Sequence of chain 2.B:
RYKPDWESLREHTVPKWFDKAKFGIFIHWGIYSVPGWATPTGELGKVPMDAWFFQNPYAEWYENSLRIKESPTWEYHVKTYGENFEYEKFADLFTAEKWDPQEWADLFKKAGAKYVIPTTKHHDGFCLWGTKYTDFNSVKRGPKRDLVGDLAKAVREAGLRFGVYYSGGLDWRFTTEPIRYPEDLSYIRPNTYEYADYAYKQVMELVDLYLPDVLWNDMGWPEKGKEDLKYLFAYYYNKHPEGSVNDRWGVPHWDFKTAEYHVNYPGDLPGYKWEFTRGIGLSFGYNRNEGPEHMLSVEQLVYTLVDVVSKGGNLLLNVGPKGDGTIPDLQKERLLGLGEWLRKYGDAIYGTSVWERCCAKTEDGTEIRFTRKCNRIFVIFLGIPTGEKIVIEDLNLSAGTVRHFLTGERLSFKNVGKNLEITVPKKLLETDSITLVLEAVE

Binding-site contacts:
Ligand atom OAD contacts residue HIS34 of chain 2.B at 2.8 Å (h-bond).
Ligand atom OAC contacts residue MET225 of chain 2.B at 3.4 Å (h-bond).
Ligand atom CAG contacts residue ARG254 of chain 2.B at 3.8 Å.
Ligand atom OAF contacts residue HIS129 of chain 2.B at 3.5 Å (h-bond).
Ligand atom CAJ contacts residue ARG254 of chain 2.B at 3.4 Å.
Ligand atom OAF contacts residue GLU66 of chain 2.B at 2.8 Å (salt-bridge).
Ligand atom OAE contacts residue TRP67 of chain 2.B at 2.8 Å (h-bond).
Ligand atom OAD contacts residue TYR171 of chain 2.B at 3.4 Å (h-bond).
Ligand atom NAI contacts residue ARG254 of chain 2.B at 3.5 Å (salt-bridge).
Ligand atom CAN contacts residue ASP224 of chain 2.B at 3.5 Å.
Ligand atom NAH contacts residue ARG254 of chain 2.B at 3.3 Å (salt-bridge).
Ligand atom NAI contacts residue ASP224 of chain 2.B at 2.9 Å (salt-bridge).
Ligand atom CAB contacts residue HIS34 of chain 2.B at 3.8 Å.
Ligand atom CAN contacts residue TRP67 of chain 2.B at 3.7 Å (hydrophobic).
Ligand atom CAK contacts residue PHE290 of chain 2.B at 3.7 Å (hydrophobic).
Ligand atom CAM contacts residue PHE290 of chain 2.B at 3.7 Å (hydrophobic).
Ligand atom CAA contacts residue GLU266 of chain 2.B at 3.6 Å.
Ligand atom CAB contacts residue PHE290 of chain 2.B at 3.5 Å (hydrophobic).
Ligand atom CAM contacts residue GLU66 of chain 2.B at 3.8 Å.
Ligand atom CAL contacts residue ASP224 of chain 2.B at 3.4 Å.
Ligand atom OAF contacts residue TRP67 of chain 2.B at 3.1 Å (h-bond).
Ligand atom CAJ contacts residue GLU266 of chain 2.B at 3.8 Å.
Ligand atom CAK contacts residue GLU266 of chain 2.B at 3.1 Å.
Ligand atom NAI contacts residue GLU266 of chain 2.B at 3.1 Å (salt-bridge).
Ligand atom CAO contacts residue TYR64 of chain 2.B at 3.8 Å (hydrophobic).
Ligand atom CAK contacts residue ASP224 of chain 2.B at 3.9 Å.
Ligand atom OAD contacts residue HIS128 of chain 2.B at 2.9 Å (h-bond).
Ligand atom CAB contacts residue GLU266 of chain 2.B at 3.6 Å.
Ligand atom OAE contacts residue HIS129 of chain 2.B at 2.8 Å (h-bond).
Ligand atom OAF contacts residue HIS128 of chain 2.B at 2.7 Å.
Ligand atom OAD contacts residue ASP224 of chain 2.B at 3.5 Å (salt-bridge).
Ligand atom OAC contacts residue ARG254 of chain 2.B at 3.8 Å.
Ligand atom CAO contacts residue GLU66 of chain 2.B at 3.4 Å.
Ligand atom CAL contacts residue GLU266 of chain 2.B at 3.2 Å.
Ligand atom CAG contacts residue MET225 of chain 2.B at 3.5 Å (hydrophobic).
Ligand atom CAN contacts residue HIS129 of chain 2.B at 3.2 Å.
Ligand atom CAO contacts residue TRP67 of chain 2.B at 3.6 Å (hydrophobic).
Ligand atom CAG contacts residue ASP224 of chain 2.B at 3.4 Å.
Ligand atom NAH contacts residue GLU266 of chain 2.B at 3.2 Å (salt-bridge).
Ligand atom CAM contacts residue HIS34 of chain 2.B at 3.5 Å.

A protein and the small-molecule ligand that binds it are described below.
Small molecule (SMILES): CC(=O)NC[C@H]1N[C@@H](C)[C@@H](O)[C@@H](O)[C@@H]1O